This small molecule binds to this protein.
Small molecule (SMILES): CC(=O)N[C@@H]1[C@@H](O)[C@H](O)[C@@H](CO)O[C@H]1O

Sequence of chain 1.A:
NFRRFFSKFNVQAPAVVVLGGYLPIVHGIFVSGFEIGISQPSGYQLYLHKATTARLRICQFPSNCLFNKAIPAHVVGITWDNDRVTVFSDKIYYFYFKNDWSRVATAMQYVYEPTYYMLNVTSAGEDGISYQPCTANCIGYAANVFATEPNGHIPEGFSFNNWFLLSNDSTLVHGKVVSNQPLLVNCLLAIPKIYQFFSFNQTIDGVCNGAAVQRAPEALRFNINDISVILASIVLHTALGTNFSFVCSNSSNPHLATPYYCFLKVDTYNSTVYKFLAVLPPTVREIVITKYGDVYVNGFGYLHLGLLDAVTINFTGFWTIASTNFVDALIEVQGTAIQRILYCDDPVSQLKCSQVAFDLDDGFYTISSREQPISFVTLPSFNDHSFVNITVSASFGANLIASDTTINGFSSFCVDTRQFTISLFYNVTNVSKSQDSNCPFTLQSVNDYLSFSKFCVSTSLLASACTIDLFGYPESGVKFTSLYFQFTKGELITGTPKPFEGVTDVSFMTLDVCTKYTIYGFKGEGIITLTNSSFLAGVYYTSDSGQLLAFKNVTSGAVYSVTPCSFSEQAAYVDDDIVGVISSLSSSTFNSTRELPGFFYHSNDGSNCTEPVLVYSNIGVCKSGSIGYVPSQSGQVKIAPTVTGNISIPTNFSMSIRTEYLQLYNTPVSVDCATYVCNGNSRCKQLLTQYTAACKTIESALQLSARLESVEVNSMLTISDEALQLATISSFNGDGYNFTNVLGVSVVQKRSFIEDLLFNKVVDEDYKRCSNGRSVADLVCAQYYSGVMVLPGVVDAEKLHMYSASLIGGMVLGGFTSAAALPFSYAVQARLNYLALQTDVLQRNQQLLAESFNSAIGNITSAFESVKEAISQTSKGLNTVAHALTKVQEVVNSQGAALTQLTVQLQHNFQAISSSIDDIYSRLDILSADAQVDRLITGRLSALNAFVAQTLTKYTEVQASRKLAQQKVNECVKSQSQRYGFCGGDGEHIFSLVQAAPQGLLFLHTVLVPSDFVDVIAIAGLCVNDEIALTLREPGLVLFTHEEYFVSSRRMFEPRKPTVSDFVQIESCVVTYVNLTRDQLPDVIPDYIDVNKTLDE

Binding-site contacts:
Ligand atom C4 contacts residue ASN198 of chain 1.A at 4.2 Å.
Ligand atom C5 contacts residue THR200 of chain 1.A at 3.7 Å.
Ligand atom C8 contacts residue MET196 of chain 1.A at 4.3 Å (hydrophobic).
Ligand atom C8 contacts residue VAL28 of chain 1.A at 3.6 Å (hydrophobic).
Ligand atom O5 contacts residue THR200 of chain 1.A at 3.6 Å.
Ligand atom O6 contacts residue THR200 of chain 1.A at 3.5 Å.
Ligand atom C1 contacts residue THR200 of chain 1.A at 3.9 Å.
Ligand atom O5 contacts residue ASN198 of chain 1.A at 2.4 Å (h-bond).
Ligand atom C8 contacts residue ASN198 of chain 1.A at 3.6 Å.
Ligand atom C3 contacts residue ASN198 of chain 1.A at 3.8 Å.
Ligand atom C1 contacts residue ASN198 of chain 1.A at 1.4 Å.
Ligand atom C2 contacts residue ASN198 of chain 1.A at 2.5 Å.
Ligand atom O7 contacts residue ASN198 of chain 1.A at 4.1 Å.
Ligand atom C5 contacts residue ASN198 of chain 1.A at 3.6 Å.
Ligand atom C7 contacts residue ASN198 of chain 1.A at 3.3 Å.
Ligand atom C6 contacts residue THR200 of chain 1.A at 4.0 Å.
Ligand atom N2 contacts residue ASN198 of chain 1.A at 2.9 Å (h-bond).